Binding-site contacts:
Ligand atom C1 contacts residue CYS560 of chain 1.D at 3.0 Å (hydrophobic).
Ligand atom C3 contacts residue CYS560 of chain 1.D at 3.0 Å (hydrophobic).
Ligand atom C1 contacts residue SER513 of chain 1.D at 3.7 Å.
Ligand atom N1 contacts residue ARG490 of chain 1.D at 3.7 Å.
Ligand atom C3 contacts residue VAL511 of chain 1.D at 3.6 Å (hydrophobic).
Ligand atom C1 contacts residue ARG490 of chain 1.D at 3.6 Å.
Ligand atom N1 contacts residue PRO512 of chain 1.D at 3.5 Å.
Ligand atom N2 contacts residue ALA488 of chain 1.D at 3.3 Å.
Ligand atom N2 contacts residue PRO489 of chain 1.D at 3.4 Å (h-bond).
Ligand atom FE contacts residue NI1 of chain 1.AA at 2.9 Å.
Ligand atom C3 contacts residue CSX89 of chain 1.D at 3.1 Å.
Ligand atom C3 contacts residue PRO512 of chain 1.D at 3.7 Å (hydrophobic).
Ligand atom O3 contacts residue PRO512 of chain 1.D at 3.4 Å.
Ligand atom N2 contacts residue CSX89 of chain 1.D at 3.5 Å.
Ligand atom C1 contacts residue PRO512 of chain 1.D at 3.7 Å (hydrophobic).
Ligand atom C2 contacts residue ARG490 of chain 1.D at 3.5 Å.
Ligand atom N2 contacts residue CSS557 of chain 1.D at 4.1 Å.
Ligand atom O3 contacts residue CSX89 of chain 1.D at 3.9 Å.
Ligand atom O3 contacts residue CYS560 of chain 1.D at 3.8 Å.
Ligand atom N1 contacts residue SER513 of chain 1.D at 2.8 Å (h-bond).
Ligand atom O3 contacts residue VAL92 of chain 1.D at 3.5 Å.
Ligand atom N1 contacts residue VAL511 of chain 1.D at 3.8 Å.
Ligand atom FE contacts residue CYS560 of chain 1.D at 2.3 Å.
Ligand atom N2 contacts residue ARG490 of chain 1.D at 2.9 Å (salt-bridge).
Ligand atom C1 contacts residue NI1 of chain 1.AA at 3.9 Å.
Ligand atom N1 contacts residue CSS557 of chain 1.D at 4.0 Å.
Ligand atom C2 contacts residue ALA488 of chain 1.D at 3.8 Å (hydrophobic).
Ligand atom O3 contacts residue HIS93 of chain 1.D at 3.5 Å (h-bond).
Ligand atom O3 contacts residue VAL511 of chain 1.D at 3.5 Å.
Ligand atom O3 contacts residue LEU493 of chain 1.D at 3.6 Å.
Ligand atom FE contacts residue CSX89 of chain 1.D at 2.3 Å.
Ligand atom FE contacts residue CSS557 of chain 1.D at 3.0 Å.
Ligand atom C2 contacts residue CSS557 of chain 1.D at 3.4 Å.
Ligand atom C1 contacts residue VAL511 of chain 1.D at 3.8 Å (hydrophobic).
Ligand atom C3 contacts residue VAL92 of chain 1.D at 3.7 Å (hydrophobic).
Ligand atom C3 contacts residue HIS93 of chain 1.D at 3.6 Å.
Ligand atom C2 contacts residue CSX89 of chain 1.D at 3.1 Å.
Ligand atom C1 contacts residue CSS557 of chain 1.D at 3.6 Å.
Ligand atom N1 contacts residue CYS560 of chain 1.D at 3.5 Å.
Ligand atom O3 contacts residue ALA488 of chain 1.D at 3.8 Å.

Sequence of chain 1.D:
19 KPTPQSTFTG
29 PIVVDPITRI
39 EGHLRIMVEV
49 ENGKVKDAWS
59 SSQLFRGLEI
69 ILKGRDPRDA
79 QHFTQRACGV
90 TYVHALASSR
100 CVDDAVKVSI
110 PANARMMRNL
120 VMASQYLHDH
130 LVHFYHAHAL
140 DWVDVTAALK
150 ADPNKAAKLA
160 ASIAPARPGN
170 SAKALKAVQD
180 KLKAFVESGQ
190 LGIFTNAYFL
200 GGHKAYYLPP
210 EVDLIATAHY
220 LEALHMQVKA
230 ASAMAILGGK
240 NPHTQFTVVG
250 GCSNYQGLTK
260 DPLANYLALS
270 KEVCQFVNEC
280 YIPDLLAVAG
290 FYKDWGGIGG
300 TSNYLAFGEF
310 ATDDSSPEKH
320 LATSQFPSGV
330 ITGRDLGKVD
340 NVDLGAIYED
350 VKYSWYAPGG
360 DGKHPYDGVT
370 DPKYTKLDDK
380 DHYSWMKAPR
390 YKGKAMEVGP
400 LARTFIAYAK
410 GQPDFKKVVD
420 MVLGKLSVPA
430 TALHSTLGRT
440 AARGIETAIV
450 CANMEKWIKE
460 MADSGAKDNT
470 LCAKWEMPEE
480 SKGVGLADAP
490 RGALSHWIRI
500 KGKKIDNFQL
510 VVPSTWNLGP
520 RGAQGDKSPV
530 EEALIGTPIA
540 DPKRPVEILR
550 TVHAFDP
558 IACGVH

A protein and the small-molecule ligand that binds it are described below.
Small molecule (SMILES): N#C[Fe](=C=O)C#N